The small molecule below binds the protein below.
Small molecule (SMILES): CC(=O)N[C@@H]1[C@@H](O)[C@H](O)[C@@H](CO)O[C@H]1O

Sequence of chain 1.F:
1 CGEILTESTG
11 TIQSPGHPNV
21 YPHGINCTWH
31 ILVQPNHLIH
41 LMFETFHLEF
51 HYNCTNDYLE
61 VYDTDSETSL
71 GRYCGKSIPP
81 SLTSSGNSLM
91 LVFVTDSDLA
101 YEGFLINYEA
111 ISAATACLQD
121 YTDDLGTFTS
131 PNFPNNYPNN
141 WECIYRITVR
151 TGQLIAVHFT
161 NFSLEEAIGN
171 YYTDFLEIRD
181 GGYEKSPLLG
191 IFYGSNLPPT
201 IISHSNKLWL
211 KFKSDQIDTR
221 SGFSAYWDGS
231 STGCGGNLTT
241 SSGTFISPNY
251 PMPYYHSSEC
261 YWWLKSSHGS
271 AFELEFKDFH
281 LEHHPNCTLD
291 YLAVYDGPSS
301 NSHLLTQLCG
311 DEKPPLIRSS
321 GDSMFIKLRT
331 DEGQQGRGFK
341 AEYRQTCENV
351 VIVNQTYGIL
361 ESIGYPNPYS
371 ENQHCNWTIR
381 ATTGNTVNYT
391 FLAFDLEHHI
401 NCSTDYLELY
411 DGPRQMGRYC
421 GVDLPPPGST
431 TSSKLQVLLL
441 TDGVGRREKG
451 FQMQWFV

Binding-site contacts:
Ligand atom C3 contacts residue ASN401 of chain 1.F at 3.8 Å.
Ligand atom O5 contacts residue ASN401 of chain 1.F at 2.4 Å (h-bond).
Ligand atom C4 contacts residue ASN401 of chain 1.F at 3.7 Å.
Ligand atom O6 contacts residue ASN401 of chain 1.F at 4.1 Å.
Ligand atom C7 contacts residue ASN401 of chain 1.F at 4.4 Å.
Ligand atom C6 contacts residue ILE400 of chain 1.F at 4.3 Å (hydrophobic).
Ligand atom C6 contacts residue ASN401 of chain 1.F at 2.8 Å.
Ligand atom C1 contacts residue ASN401 of chain 1.F at 1.5 Å.
Ligand atom N2 contacts residue ASN401 of chain 1.F at 3.7 Å.
Ligand atom C2 contacts residue ASN401 of chain 1.F at 2.7 Å.
Ligand atom C5 contacts residue ASN401 of chain 1.F at 3.0 Å.
Ligand atom C8 contacts residue ASN401 of chain 1.F at 3.3 Å.